Sequence of chain 2.A:
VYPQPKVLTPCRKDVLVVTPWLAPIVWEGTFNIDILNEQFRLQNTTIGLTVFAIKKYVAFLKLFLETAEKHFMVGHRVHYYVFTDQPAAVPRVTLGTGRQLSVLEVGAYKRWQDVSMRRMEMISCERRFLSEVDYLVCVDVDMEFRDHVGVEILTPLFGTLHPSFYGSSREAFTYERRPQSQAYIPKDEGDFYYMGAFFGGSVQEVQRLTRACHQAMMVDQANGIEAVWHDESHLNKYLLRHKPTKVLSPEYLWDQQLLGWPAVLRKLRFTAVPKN

A small-molecule ligand and the protein it binds are described below.
Small molecule (SMILES): OC[C@H]1O[C@@H](O)[C@H](O)[C@@H](O)[C@H]1O

Binding-site contacts:
Ligand atom O3 contacts residue UDP1 of chain 2.B at 3.2 Å (h-bond).
Ligand atom C2 contacts residue HIS171 of chain 2.A at 3.8 Å.
Ligand atom O3 contacts residue TRP238 of chain 2.A at 4.3 Å.
Ligand atom O4 contacts residue HIS171 of chain 2.A at 2.6 Å (h-bond).
Ligand atom C4 contacts residue GLU241 of chain 2.A at 3.5 Å.
Ligand atom O1 contacts residue HIS171 of chain 2.A at 3.6 Å.
Ligand atom C6 contacts residue PHE174 of chain 2.A at 4.1 Å (hydrophobic).
Ligand atom O1 contacts residue SER173 of chain 2.A at 3.8 Å.
Ligand atom C6 contacts residue THR183 of chain 2.A at 3.3 Å.
Ligand atom C3 contacts residue HIS171 of chain 2.A at 4.3 Å.
Ligand atom O3 contacts residue MET204 of chain 2.A at 4.2 Å.
Ligand atom C6 contacts residue TYR202 of chain 2.A at 3.6 Å (hydrophobic).
Ligand atom C3 contacts residue TRP238 of chain 2.A at 3.7 Å (hydrophobic).
Ligand atom C5 contacts residue GLU241 of chain 2.A at 4.1 Å.
Ligand atom C4 contacts residue HIS171 of chain 2.A at 3.6 Å.
Ligand atom C6 contacts residue HIS171 of chain 2.A at 3.8 Å.
Ligand atom C5 contacts residue TRP238 of chain 2.A at 3.6 Å (hydrophobic).
Ligand atom C6 contacts residue GLU241 of chain 2.A at 3.4 Å.
Ligand atom C4 contacts residue TRP238 of chain 2.A at 3.6 Å (hydrophobic).
Ligand atom O5 contacts residue PHE174 of chain 2.A at 4.1 Å.
Ligand atom O6 contacts residue PHE174 of chain 2.A at 3.6 Å.
Ligand atom C1 contacts residue HIS171 of chain 2.A at 3.8 Å.
Ligand atom O6 contacts residue TRP238 of chain 2.A at 3.3 Å (h-bond).
Ligand atom O4 contacts residue GLU241 of chain 2.A at 2.7 Å (salt-bridge).
Ligand atom O5 contacts residue HIS171 of chain 2.A at 3.0 Å (h-bond).
Ligand atom C5 contacts residue HIS171 of chain 2.A at 3.7 Å.
Ligand atom O6 contacts residue TYR202 of chain 2.A at 4.2 Å.
Ligand atom C6 contacts residue TRP238 of chain 2.A at 3.5 Å (hydrophobic).
Ligand atom O4 contacts residue MET204 of chain 2.A at 4.3 Å.
Ligand atom O6 contacts residue THR183 of chain 2.A at 2.6 Å (h-bond).